Binding-site contacts:
Ligand atom O5 contacts residue THR116 of chain 10.A at 2.6 Å (h-bond).
Ligand atom O6 contacts residue LYS115 of chain 10.A at 4.4 Å.
Ligand atom O6 contacts residue PHE118 of chain 10.A at 3.9 Å.
Ligand atom C8 contacts residue ASN259 of chain 10.B at 4.1 Å.
Ligand atom N2 contacts residue ASN259 of chain 10.B at 2.9 Å (h-bond).
Ligand atom C5 contacts residue THR116 of chain 10.A at 3.5 Å.
Ligand atom O5 contacts residue ASN259 of chain 10.B at 2.4 Å (h-bond).
Ligand atom C3 contacts residue ASN259 of chain 10.B at 3.8 Å.
Ligand atom C5 contacts residue ASN259 of chain 10.B at 3.7 Å.
Ligand atom C2 contacts residue ASN259 of chain 10.B at 2.4 Å.
Ligand atom C4 contacts residue ASN259 of chain 10.B at 4.2 Å.
Ligand atom C7 contacts residue ASN259 of chain 10.B at 3.1 Å.
Ligand atom C6 contacts residue LYS115 of chain 10.A at 3.9 Å.
Ligand atom C1 contacts residue THR116 of chain 10.A at 3.3 Å.
Ligand atom O7 contacts residue ASN259 of chain 10.B at 3.0 Å (h-bond).
Ligand atom C6 contacts residue THR116 of chain 10.A at 3.5 Å.
Ligand atom C1 contacts residue ASN259 of chain 10.B at 1.4 Å.
Ligand atom C6 contacts residue PHE118 of chain 10.A at 4.4 Å (hydrophobic).

A protein and the small-molecule ligand that binds it are described below.
Small molecule (SMILES): CC(=O)N[C@@H]1[C@@H](O)[C@H](O)[C@@H](CO)O[C@H]1O

Sequence of chain 10.A:
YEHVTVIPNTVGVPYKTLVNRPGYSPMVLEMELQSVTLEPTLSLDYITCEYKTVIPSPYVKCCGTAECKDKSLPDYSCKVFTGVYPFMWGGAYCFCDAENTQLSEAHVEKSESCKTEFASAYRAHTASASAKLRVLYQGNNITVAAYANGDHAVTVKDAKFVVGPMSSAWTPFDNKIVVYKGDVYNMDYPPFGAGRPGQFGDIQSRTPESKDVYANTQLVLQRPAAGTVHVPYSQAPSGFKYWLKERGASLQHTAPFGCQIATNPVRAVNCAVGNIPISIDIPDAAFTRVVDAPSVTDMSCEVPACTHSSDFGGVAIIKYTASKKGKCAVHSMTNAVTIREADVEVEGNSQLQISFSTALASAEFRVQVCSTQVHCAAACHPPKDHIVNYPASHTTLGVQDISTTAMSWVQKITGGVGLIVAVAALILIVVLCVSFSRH

Sequence of chain 10.B:
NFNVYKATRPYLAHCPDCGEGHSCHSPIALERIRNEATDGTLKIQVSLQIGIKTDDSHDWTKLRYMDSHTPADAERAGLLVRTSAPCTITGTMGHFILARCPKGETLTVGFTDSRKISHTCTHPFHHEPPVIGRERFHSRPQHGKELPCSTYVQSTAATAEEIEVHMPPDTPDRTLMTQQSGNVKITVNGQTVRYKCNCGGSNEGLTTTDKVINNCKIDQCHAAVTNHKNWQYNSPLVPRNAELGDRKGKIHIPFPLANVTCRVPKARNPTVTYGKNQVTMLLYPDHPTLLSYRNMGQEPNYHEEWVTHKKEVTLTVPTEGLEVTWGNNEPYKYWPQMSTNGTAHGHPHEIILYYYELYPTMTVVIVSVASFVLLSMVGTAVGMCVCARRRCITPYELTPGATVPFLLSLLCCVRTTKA